Binding-site contacts:
Ligand atom C11 contacts residue THR276 of chain 2.E at 3.4 Å.
Ligand atom O1B contacts residue LYS68 of chain 2.E at 3.1 Å.
Ligand atom O1B contacts residue SER274 of chain 2.E at 3.3 Å (h-bond).
Ligand atom O8 contacts residue ASN272 of chain 2.E at 3.5 Å (h-bond).
Ligand atom C7 contacts residue GLN278 of chain 2.E at 3.9 Å.
Ligand atom C6 contacts residue LYS68 of chain 2.E at 4.0 Å.
Ligand atom O7 contacts residue LEU62 of chain 2.E at 3.3 Å.
Ligand atom O10 contacts residue PHE75 of chain 2.A at 3.9 Å.
Ligand atom C10 contacts residue ASN272 of chain 2.E at 3.9 Å.
Ligand atom O9 contacts residue LYS68 of chain 2.E at 2.9 Å (salt-bridge).
Ligand atom O9 contacts residue GLN278 of chain 2.E at 4.0 Å.
Ligand atom O8 contacts residue LYS68 of chain 2.E at 3.3 Å.
Ligand atom O1B contacts residue THR276 of chain 2.E at 3.4 Å (h-bond).
Ligand atom C11 contacts residue HIS138 of chain 2.D at 3.5 Å.
Ligand atom C11 contacts residue ASN272 of chain 2.E at 3.5 Å.
Ligand atom N5 contacts residue GLN278 of chain 2.E at 3.7 Å.
Ligand atom C1 contacts residue THR276 of chain 2.E at 3.3 Å.
Ligand atom N5 contacts residue LEU62 of chain 2.E at 3.9 Å.
Ligand atom C11 contacts residue LEU62 of chain 2.E at 3.5 Å (hydrophobic).
Ligand atom O9 contacts residue LEU67 of chain 2.E at 3.1 Å.
Ligand atom C11 contacts residue PHE75 of chain 2.A at 3.5 Å (hydrophobic).
Ligand atom N5 contacts residue ASN272 of chain 2.E at 3.2 Å (h-bond).
Ligand atom O1A contacts residue ASN272 of chain 2.E at 3.6 Å.
Ligand atom C9 contacts residue LEU67 of chain 2.E at 4.0 Å (hydrophobic).
Ligand atom C10 contacts residue LEU62 of chain 2.E at 3.1 Å (hydrophobic).
Ligand atom C8 contacts residue GLN278 of chain 2.E at 3.7 Å.
Ligand atom C10 contacts residue GLN278 of chain 2.E at 4.0 Å.
Ligand atom C7 contacts residue LEU62 of chain 2.E at 3.8 Å (hydrophobic).
Ligand atom C1 contacts residue LYS68 of chain 2.E at 3.8 Å.
Ligand atom C11 contacts residue PHE270 of chain 2.E at 3.9 Å (hydrophobic).
Ligand atom O10 contacts residue LEU62 of chain 2.E at 2.8 Å.
Ligand atom C9 contacts residue LYS68 of chain 2.E at 3.8 Å.
Ligand atom O8 contacts residue THR276 of chain 2.E at 4.0 Å.
Ligand atom C9 contacts residue GLN278 of chain 2.E at 3.3 Å.
Ligand atom O1A contacts residue LYS68 of chain 2.E at 3.8 Å.
Ligand atom O1A contacts residue THR276 of chain 2.E at 2.6 Å (h-bond).
Ligand atom C11 contacts residue PHE65 of chain 2.E at 3.7 Å (hydrophobic).
Ligand atom C11 contacts residue GLN278 of chain 2.E at 3.5 Å.
Ligand atom C6 contacts residue ASN272 of chain 2.E at 3.7 Å.
Ligand atom O8 contacts residue GLN278 of chain 2.E at 3.5 Å (h-bond).

Sequence of chain 2.A:
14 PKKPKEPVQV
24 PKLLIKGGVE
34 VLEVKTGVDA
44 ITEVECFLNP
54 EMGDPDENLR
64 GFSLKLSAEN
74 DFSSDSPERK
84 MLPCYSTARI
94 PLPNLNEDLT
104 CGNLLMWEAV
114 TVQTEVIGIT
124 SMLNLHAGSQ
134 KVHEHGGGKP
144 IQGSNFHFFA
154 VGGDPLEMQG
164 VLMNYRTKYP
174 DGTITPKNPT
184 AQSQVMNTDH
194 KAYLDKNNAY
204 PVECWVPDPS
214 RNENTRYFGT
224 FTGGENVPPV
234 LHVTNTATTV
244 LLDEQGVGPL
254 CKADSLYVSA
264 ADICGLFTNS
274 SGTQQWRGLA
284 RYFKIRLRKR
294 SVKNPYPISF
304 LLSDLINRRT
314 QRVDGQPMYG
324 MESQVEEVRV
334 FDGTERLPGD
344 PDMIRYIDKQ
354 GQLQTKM

This protein binds this small molecule.
Small molecule (SMILES): CC(=O)N[C@H]1[C@H]([C@H](O)[C@H](O)CO)O[C@@](O[C@H](CO)[C@@H](O)[C@@H]2O[C@@H](C(=O)O)C[C@H](O)[C@H]2NC(C)=O)(C(=O)O)C[C@@H]1O

Sequence of chain 2.D:
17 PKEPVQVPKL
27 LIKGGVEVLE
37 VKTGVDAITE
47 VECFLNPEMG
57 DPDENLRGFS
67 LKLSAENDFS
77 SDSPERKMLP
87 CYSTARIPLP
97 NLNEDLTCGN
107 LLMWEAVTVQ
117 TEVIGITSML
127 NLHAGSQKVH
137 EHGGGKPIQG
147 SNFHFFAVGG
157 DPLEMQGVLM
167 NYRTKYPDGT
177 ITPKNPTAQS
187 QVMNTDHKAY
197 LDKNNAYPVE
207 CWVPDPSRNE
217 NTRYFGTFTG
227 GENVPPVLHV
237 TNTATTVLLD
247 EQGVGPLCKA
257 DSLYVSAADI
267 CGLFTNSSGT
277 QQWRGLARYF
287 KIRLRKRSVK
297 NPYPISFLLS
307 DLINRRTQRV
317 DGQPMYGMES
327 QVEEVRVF

Sequence of chain 2.E:
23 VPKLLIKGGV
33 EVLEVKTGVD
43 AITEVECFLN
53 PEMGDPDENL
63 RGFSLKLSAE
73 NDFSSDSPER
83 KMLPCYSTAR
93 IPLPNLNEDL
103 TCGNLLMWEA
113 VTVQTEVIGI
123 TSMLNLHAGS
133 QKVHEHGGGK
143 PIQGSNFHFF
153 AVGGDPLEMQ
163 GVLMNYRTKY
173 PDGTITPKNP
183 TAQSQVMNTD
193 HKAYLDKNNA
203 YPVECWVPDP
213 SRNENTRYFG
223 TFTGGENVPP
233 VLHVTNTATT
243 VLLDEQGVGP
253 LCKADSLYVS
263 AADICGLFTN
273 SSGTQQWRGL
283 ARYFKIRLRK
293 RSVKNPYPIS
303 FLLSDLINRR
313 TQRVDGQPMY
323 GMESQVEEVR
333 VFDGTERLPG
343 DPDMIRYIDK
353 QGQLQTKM